Binding-site contacts:
Ligand atom C7 contacts residue ASN237 of chain 1.C at 3.2 Å.
Ligand atom C2 contacts residue ASN237 of chain 1.C at 2.4 Å.
Ligand atom C1 contacts residue THR239 of chain 1.C at 4.4 Å.
Ligand atom N2 contacts residue THR239 of chain 1.C at 3.6 Å (h-bond).
Ligand atom C4 contacts residue ASN237 of chain 1.C at 4.2 Å.
Ligand atom C2 contacts residue THR239 of chain 1.C at 4.2 Å.
Ligand atom C1 contacts residue ASN237 of chain 1.C at 1.4 Å.
Ligand atom C8 contacts residue SER277 of chain 1.C at 4.1 Å.
Ligand atom C3 contacts residue ASN237 of chain 1.C at 3.7 Å.
Ligand atom C3 contacts residue THR239 of chain 1.C at 4.1 Å.
Ligand atom O5 contacts residue ASN237 of chain 1.C at 2.4 Å (h-bond).
Ligand atom C5 contacts residue ASN237 of chain 1.C at 3.7 Å.
Ligand atom O7 contacts residue ASN237 of chain 1.C at 3.3 Å (h-bond).
Ligand atom N2 contacts residue ASN237 of chain 1.C at 2.8 Å (h-bond).
Ligand atom C8 contacts residue ASN237 of chain 1.C at 4.3 Å.

This small molecule binds to this protein.
Small molecule (SMILES): CC(=O)N[C@@H]1[C@@H](O)[C@H](O)[C@@H](CO)O[C@H]1O

Sequence of chain 1.C:
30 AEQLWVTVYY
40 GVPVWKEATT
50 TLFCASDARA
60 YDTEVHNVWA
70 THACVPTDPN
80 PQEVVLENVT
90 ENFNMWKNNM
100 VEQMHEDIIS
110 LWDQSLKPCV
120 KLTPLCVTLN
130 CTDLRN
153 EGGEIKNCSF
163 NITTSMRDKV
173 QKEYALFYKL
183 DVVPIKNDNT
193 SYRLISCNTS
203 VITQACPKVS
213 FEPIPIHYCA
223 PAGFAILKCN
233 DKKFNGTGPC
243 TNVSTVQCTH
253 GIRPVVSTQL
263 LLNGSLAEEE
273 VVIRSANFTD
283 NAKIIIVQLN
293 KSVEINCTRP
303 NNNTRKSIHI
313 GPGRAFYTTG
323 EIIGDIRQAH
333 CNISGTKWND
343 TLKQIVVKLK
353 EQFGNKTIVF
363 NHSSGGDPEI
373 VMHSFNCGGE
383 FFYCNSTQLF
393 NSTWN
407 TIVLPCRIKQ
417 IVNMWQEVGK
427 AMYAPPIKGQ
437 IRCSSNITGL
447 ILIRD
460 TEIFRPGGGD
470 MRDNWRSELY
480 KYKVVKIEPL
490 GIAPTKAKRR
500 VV